Sequence of chain 1.E:
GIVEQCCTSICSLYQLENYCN

Sequence of chain 1.F:
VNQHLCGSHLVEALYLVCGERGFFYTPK

Binding-site contacts:
Ligand atom O1 contacts residue CYS6 of chain 1.E at 2.5 Å (h-bond).
Ligand atom C4 contacts residue HIS5 of chain 1.H at 3.3 Å.
Ligand atom C4 contacts residue HIS10 of chain 1.F at 4.3 Å.
Ligand atom C5 contacts residue HIS5 of chain 1.H at 4.0 Å.
Ligand atom O1 contacts residue SER9 of chain 1.E at 3.9 Å.
Ligand atom C4 contacts residue LEU11 of chain 1.F at 4.2 Å (hydrophobic).
Ligand atom C7 contacts residue LEU16 of chain 1.E at 4.0 Å (hydrophobic).
Ligand atom C7 contacts residue ALA14 of chain 1.F at 3.6 Å (hydrophobic).
Ligand atom C1 contacts residue CYS6 of chain 1.E at 3.1 Å (hydrophobic).
Ligand atom C5 contacts residue HIS10 of chain 1.F at 4.4 Å.
Ligand atom C7 contacts residue HIS5 of chain 1.H at 3.7 Å.
Ligand atom C6 contacts residue CYS6 of chain 1.E at 3.1 Å (hydrophobic).
Ligand atom C5 contacts residue CYS6 of chain 1.E at 4.4 Å (hydrophobic).
Ligand atom C5 contacts residue CYS7 of chain 1.F at 4.1 Å (hydrophobic).
Ligand atom C1 contacts residue CYS11 of chain 1.E at 4.0 Å (hydrophobic).
Ligand atom O1 contacts residue CYS11 of chain 1.E at 2.9 Å (h-bond).
Ligand atom C2 contacts residue HIS5 of chain 1.H at 4.5 Å.
Ligand atom C6 contacts residue LEU11 of chain 1.F at 4.3 Å (hydrophobic).
Ligand atom C5 contacts residue LEU11 of chain 1.F at 4.1 Å (hydrophobic).
Ligand atom C3 contacts residue HIS5 of chain 1.H at 3.6 Å.
Ligand atom C6 contacts residue CYS7 of chain 1.F at 3.9 Å (hydrophobic).
Ligand atom C3 contacts residue LEU16 of chain 1.E at 4.5 Å (hydrophobic).
Ligand atom C3 contacts residue ALA14 of chain 1.F at 4.3 Å (hydrophobic).
Ligand atom C4 contacts residue ALA14 of chain 1.F at 4.4 Å (hydrophobic).
Ligand atom O1 contacts residue ILE10 of chain 1.E at 3.6 Å.
Ligand atom C7 contacts residue LEU17 of chain 1.B at 3.2 Å (hydrophobic).
Ligand atom C2 contacts residue CYS11 of chain 1.E at 4.0 Å (hydrophobic).

A protein and the small-molecule ligand that binds it are described below.
Small molecule (SMILES): Cc1cccc(O)c1

Sequence of chain 1.B:
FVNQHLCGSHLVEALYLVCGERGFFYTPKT

Sequence of chain 1.H:
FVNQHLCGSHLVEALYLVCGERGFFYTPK